The small molecule below binds the protein below.
Small molecule (SMILES): CC(=O)N[C@@H]1[C@@H](O)[C@H](O)[C@@H](CO)O[C@H]1O

Sequence of chain 40.B:
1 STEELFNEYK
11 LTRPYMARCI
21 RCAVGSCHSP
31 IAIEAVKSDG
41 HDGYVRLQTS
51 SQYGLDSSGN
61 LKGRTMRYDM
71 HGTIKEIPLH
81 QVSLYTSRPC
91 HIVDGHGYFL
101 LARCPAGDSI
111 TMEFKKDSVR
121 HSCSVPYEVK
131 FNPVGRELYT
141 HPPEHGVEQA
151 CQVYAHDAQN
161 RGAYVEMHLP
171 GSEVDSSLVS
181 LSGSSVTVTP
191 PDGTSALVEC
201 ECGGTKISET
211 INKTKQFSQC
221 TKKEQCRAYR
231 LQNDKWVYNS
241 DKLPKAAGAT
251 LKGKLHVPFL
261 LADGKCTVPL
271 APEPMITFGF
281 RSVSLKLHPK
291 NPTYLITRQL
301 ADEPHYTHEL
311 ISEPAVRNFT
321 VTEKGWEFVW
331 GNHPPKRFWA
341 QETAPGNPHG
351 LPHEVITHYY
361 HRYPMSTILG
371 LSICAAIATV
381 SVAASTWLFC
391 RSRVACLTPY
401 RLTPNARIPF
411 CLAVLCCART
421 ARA

Binding-site contacts:
Ligand atom N2 contacts residue ASN212 of chain 40.B at 2.9 Å (h-bond).
Ligand atom C2 contacts residue ASN212 of chain 40.B at 2.5 Å.
Ligand atom C5 contacts residue ASN212 of chain 40.B at 3.7 Å.
Ligand atom C4 contacts residue ASN212 of chain 40.B at 4.2 Å.
Ligand atom O5 contacts residue ASN212 of chain 40.B at 2.4 Å (h-bond).
Ligand atom N2 contacts residue ILE211 of chain 40.B at 4.0 Å.
Ligand atom C7 contacts residue ASN212 of chain 40.B at 3.9 Å.
Ligand atom C1 contacts residue ASN212 of chain 40.B at 1.4 Å.
Ligand atom C3 contacts residue ASN212 of chain 40.B at 3.8 Å.
Ligand atom O7 contacts residue ASN212 of chain 40.B at 4.5 Å.
Ligand atom C1 contacts residue ILE211 of chain 40.B at 4.1 Å (hydrophobic).
Ligand atom O6 contacts residue ASN212 of chain 40.B at 4.4 Å.